Binding-site contacts:
Ligand atom C3 contacts residue SER195 of chain 1.C at 3.0 Å.
Ligand atom C37 contacts residue GLY38 of chain 1.C at 3.6 Å.
Ligand atom O24 contacts residue GLY213 of chain 1.C at 3.0 Å (h-bond).
Ligand atom C4 contacts residue HIS111 of chain 1.C at 3.3 Å.
Ligand atom C22 contacts residue TYR221 of chain 1.C at 3.6 Å (hydrophobic).
Ligand atom C12 contacts residue TYR190 of chain 1.C at 3.1 Å (hydrophobic).
Ligand atom O24 contacts residue TYR221 of chain 1.C at 2.8 Å (h-bond).
Ligand atom C37 contacts residue ASP37 of chain 1.C at 3.5 Å.
Ligand atom C36 contacts residue HIS111 of chain 1.C at 3.5 Å.
Ligand atom N16 contacts residue ASP189 of chain 1.C at 3.2 Å (salt-bridge).
Ligand atom N2 contacts residue SER195 of chain 1.C at 3.0 Å (h-bond).
Ligand atom C1 contacts residue SER195 of chain 1.C at 2.6 Å.
Ligand atom N38 contacts residue ASP37 of chain 1.C at 2.9 Å (salt-bridge).
Ligand atom C11 contacts residue TYR190 of chain 1.C at 3.5 Å (hydrophobic).
Ligand atom N2 contacts residue GLY211 of chain 1.C at 3.1 Å (h-bond).
Ligand atom C4 contacts residue SER195 of chain 1.C at 3.4 Å.
Ligand atom C29 contacts residue GLY213 of chain 1.C at 3.7 Å.
Ligand atom O1 contacts residue HIS111 of chain 1.C at 2.6 Å (h-bond).
Ligand atom C2 contacts residue SER195 of chain 1.C at 3.3 Å.
Ligand atom N13 contacts residue TYR190 of chain 1.C at 2.9 Å (h-bond).
Ligand atom N38 contacts residue ASN39 of chain 1.C at 2.8 Å (h-bond).
Ligand atom B4 contacts residue SER195 of chain 1.C at 1.6 Å.
Ligand atom C35 contacts residue HIS111 of chain 1.C at 3.6 Å.
Ligand atom O1 contacts residue SER195 of chain 1.C at 2.4 Å (h-bond).
Ligand atom O2 contacts residue HIS111 of chain 1.C at 3.5 Å.
Ligand atom C2 contacts residue ALA96 of chain 1.C at 3.4 Å (hydrophobic).
Ligand atom C37 contacts residue ASN39 of chain 1.C at 3.5 Å.
Ligand atom C33 contacts residue ASN212 of chain 1.C at 3.5 Å.
Ligand atom C34 contacts residue ASN39 of chain 1.C at 3.7 Å.
Ligand atom C2 contacts residue GLY193 of chain 1.C at 3.1 Å.
Ligand atom C18 contacts residue GLY211 of chain 1.C at 3.4 Å.
Ligand atom O24 contacts residue ASN212 of chain 1.C at 3.6 Å.
Ligand atom O3 contacts residue THR194 of chain 1.C at 3.5 Å (h-bond).
Ligand atom O3 contacts residue GLY193 of chain 1.C at 2.8 Å (h-bond).
Ligand atom C20 contacts residue HIS111 of chain 1.C at 3.6 Å.
Ligand atom O3 contacts residue SER195 of chain 1.C at 2.4 Å (h-bond).
Ligand atom N13 contacts residue ASP189 of chain 1.C at 3.7 Å.
Ligand atom C31 contacts residue HIS111 of chain 1.C at 3.6 Å.
Ligand atom C28 contacts residue ILE215 of chain 1.C at 3.7 Å (hydrophobic).
Ligand atom C30 contacts residue GLY213 of chain 1.C at 3.1 Å.

Sequence of chain 1.C:
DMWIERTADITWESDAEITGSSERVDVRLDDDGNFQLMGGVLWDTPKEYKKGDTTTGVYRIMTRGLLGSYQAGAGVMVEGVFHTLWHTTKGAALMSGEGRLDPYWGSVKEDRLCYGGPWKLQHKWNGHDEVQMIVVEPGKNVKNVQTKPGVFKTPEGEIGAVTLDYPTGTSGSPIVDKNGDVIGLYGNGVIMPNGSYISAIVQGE

The protein below binds the small molecule below.
Small molecule (SMILES): [H]/N=C(\N)NCCC[C@H](NC(=O)[C@H](Cc1ccc(CN)cc1)NC(=O)c1ccccc1)B1OC[C@H](CO)O1